This protein binds this small molecule.
Small molecule (SMILES): C[C@@H](C(=O)O)c1ccc(-c2ccccc2)c(F)c1

Binding-site contacts:
Ligand atom C8 contacts residue LEU500 of chain 1.B at 3.9 Å (hydrophobic).
Ligand atom C9 contacts residue VAL318 of chain 1.B at 3.7 Å (hydrophobic).
Ligand atom C5 contacts residue TRP356 of chain 1.B at 3.6 Å (hydrophobic).
Ligand atom C5 contacts residue TYR354 of chain 1.B at 3.7 Å (hydrophobic).
Ligand atom C8 contacts residue VAL318 of chain 1.B at 3.6 Å (hydrophobic).
Ligand atom C13 contacts residue LEU328 of chain 1.B at 3.6 Å (hydrophobic).
Ligand atom C contacts residue SER499 of chain 1.B at 3.7 Å.
Ligand atom C13 contacts residue VAL318 of chain 1.B at 3.8 Å (hydrophobic).
Ligand atom F contacts residue LEU321 of chain 1.B at 3.2 Å.
Ligand atom C4 contacts residue MET491 of chain 1.B at 4.0 Å (hydrophobic).
Ligand atom O contacts residue ARG89 of chain 1.B at 2.8 Å (salt-bridge).
Ligand atom C10 contacts residue ALA496 of chain 1.B at 3.6 Å (hydrophobic).
Ligand atom C3 contacts residue GLY495 of chain 1.B at 3.6 Å.
Ligand atom C11 contacts residue LEU321 of chain 1.B at 3.8 Å (hydrophobic).
Ligand atom C2 contacts residue SER499 of chain 1.B at 4.1 Å.
Ligand atom O contacts residue LEU500 of chain 1.B at 3.9 Å.
Ligand atom C7 contacts residue VAL318 of chain 1.B at 4.0 Å (hydrophobic).
Ligand atom C1 contacts residue SER499 of chain 1.B at 3.3 Å.
Ligand atom C6 contacts residue ALA496 of chain 1.B at 3.5 Å (hydrophobic).
Ligand atom O contacts residue ALA496 of chain 1.B at 3.8 Å.
Ligand atom C9 contacts residue ALA496 of chain 1.B at 3.4 Å (hydrophobic).
Ligand atom C7 contacts residue SER499 of chain 1.B at 3.8 Å.
Ligand atom C2 contacts residue ALA496 of chain 1.B at 3.8 Å (hydrophobic).
Ligand atom C14 contacts residue ALA496 of chain 1.B at 3.8 Å (hydrophobic).
Ligand atom C2 contacts residue GLY495 of chain 1.B at 3.9 Å.
Ligand atom C4 contacts residue GLY495 of chain 1.B at 3.4 Å.
Ligand atom C13 contacts residue TYR324 of chain 1.B at 3.7 Å (hydrophobic).
Ligand atom C7 contacts residue ALA496 of chain 1.B at 3.3 Å (hydrophobic).
Ligand atom O1 contacts residue ARG89 of chain 1.B at 3.2 Å (salt-bridge).
Ligand atom C14 contacts residue TYR324 of chain 1.B at 4.0 Å (hydrophobic).
Ligand atom C14 contacts residue ARG89 of chain 1.B at 3.7 Å.
Ligand atom C8 contacts residue ALA496 of chain 1.B at 3.4 Å (hydrophobic).
Ligand atom O contacts residue VAL85 of chain 1.B at 3.9 Å.
Ligand atom O1 contacts residue TYR324 of chain 1.B at 2.9 Å (h-bond).
Ligand atom C11 contacts residue ALA496 of chain 1.B at 3.8 Å (hydrophobic).
Ligand atom C4 contacts residue TRP356 of chain 1.B at 4.0 Å (hydrophobic).
Ligand atom C3 contacts residue ALA496 of chain 1.B at 3.5 Å (hydrophobic).
Ligand atom F contacts residue VAL492 of chain 1.B at 3.6 Å.
Ligand atom C contacts residue TYR354 of chain 1.B at 3.5 Å (hydrophobic).
Ligand atom C5 contacts residue GLY495 of chain 1.B at 4.1 Å.

Sequence of chain 1.B:
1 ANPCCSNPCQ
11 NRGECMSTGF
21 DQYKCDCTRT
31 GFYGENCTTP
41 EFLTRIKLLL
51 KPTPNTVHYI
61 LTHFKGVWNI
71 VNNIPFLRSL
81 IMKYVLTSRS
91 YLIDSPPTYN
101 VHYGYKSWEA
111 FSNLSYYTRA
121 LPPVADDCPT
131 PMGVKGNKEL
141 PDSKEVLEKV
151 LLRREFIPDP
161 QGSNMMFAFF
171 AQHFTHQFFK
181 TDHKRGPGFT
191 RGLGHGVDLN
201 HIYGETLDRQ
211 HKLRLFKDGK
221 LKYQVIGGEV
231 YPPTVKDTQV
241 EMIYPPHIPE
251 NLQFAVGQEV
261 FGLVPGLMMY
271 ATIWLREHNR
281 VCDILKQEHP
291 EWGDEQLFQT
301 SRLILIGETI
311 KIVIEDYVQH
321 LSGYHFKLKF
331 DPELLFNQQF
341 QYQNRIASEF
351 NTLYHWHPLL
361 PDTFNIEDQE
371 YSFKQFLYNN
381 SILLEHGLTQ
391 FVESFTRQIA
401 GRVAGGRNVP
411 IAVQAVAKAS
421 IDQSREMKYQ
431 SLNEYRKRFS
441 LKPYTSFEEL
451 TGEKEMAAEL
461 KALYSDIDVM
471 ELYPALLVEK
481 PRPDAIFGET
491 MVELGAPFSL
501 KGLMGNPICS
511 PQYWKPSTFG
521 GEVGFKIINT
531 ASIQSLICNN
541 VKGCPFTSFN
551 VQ